Sequence of chain 1.D:
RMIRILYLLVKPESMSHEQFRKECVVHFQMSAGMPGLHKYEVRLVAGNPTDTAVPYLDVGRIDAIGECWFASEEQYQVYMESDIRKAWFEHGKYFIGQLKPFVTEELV

Binding-site contacts:
Ligand atom OAD contacts residue HIS35 of chain 1.D at 3.0 Å (h-bond).
Ligand atom OAH contacts residue HIS35 of chain 1.D at 3.4 Å (h-bond).
Ligand atom OAC contacts residue LEU17 of chain 1.D at 3.7 Å.
Ligand atom OAD contacts residue PHE97 of chain 1.D at 3.6 Å.
Ligand atom OAC contacts residue TYR48 of chain 1.D at 2.9 Å (h-bond).
Ligand atom CAG contacts residue PHE97 of chain 1.D at 3.4 Å (hydrophobic).
Ligand atom OAB contacts residue PHE97 of chain 1.D at 3.8 Å.
Ligand atom CAA contacts residue TYR15 of chain 1.D at 3.6 Å (hydrophobic).
Ligand atom OAD contacts residue ILE104 of chain 1.D at 4.5 Å.
Ligand atom CAG contacts residue TRP96 of chain 1.D at 3.9 Å (hydrophobic).
Ligand atom OAC contacts residue GLY74 of chain 1.D at 4.3 Å.
Ligand atom OAH contacts residue TYR48 of chain 1.D at 3.6 Å.
Ligand atom OAB contacts residue LEU107 of chain 1.D at 4.4 Å.
Ligand atom OAC contacts residue HIS35 of chain 1.D at 4.3 Å.
Ligand atom OAD contacts residue GLY100 of chain 1.D at 3.4 Å.
Ligand atom CAA contacts residue PHE97 of chain 1.D at 4.4 Å (hydrophobic).
Ligand atom CAE contacts residue LEU17 of chain 1.D at 4.4 Å (hydrophobic).
Ligand atom CAF contacts residue LEU107 of chain 1.D at 4.0 Å (hydrophobic).
Ligand atom CAA contacts residue TRP96 of chain 1.D at 4.0 Å (hydrophobic).
Ligand atom CAK contacts residue TRP96 of chain 1.D at 4.3 Å (hydrophobic).
Ligand atom CAA contacts residue TYR87 of chain 1.D at 3.9 Å (hydrophobic).
Ligand atom OAB contacts residue ILE104 of chain 1.D at 4.4 Å.
Ligand atom CAK contacts residue HIS35 of chain 1.D at 4.2 Å.
Ligand atom CAI contacts residue PHE97 of chain 1.D at 3.8 Å (hydrophobic).
Ligand atom CAJ contacts residue HIS35 of chain 1.D at 4.3 Å.
Ligand atom CAJ contacts residue ILE104 of chain 1.D at 4.0 Å (hydrophobic).
Ligand atom OAH contacts residue TRP96 of chain 1.D at 4.2 Å.
Ligand atom CAG contacts residue HIS35 of chain 1.D at 3.8 Å.
Ligand atom CAE contacts residue ILE104 of chain 1.D at 4.0 Å (hydrophobic).
Ligand atom OAC contacts residue ILE104 of chain 1.D at 4.0 Å.
Ligand atom CAJ contacts residue TYR48 of chain 1.D at 3.7 Å (hydrophobic).
Ligand atom CAA contacts residue CYS76 of chain 1.D at 3.4 Å (hydrophobic).
Ligand atom OAD contacts residue TRP96 of chain 1.D at 3.7 Å.
Ligand atom CAI contacts residue GLY100 of chain 1.D at 4.3 Å.
Ligand atom CAJ contacts residue TYR15 of chain 1.D at 4.4 Å (hydrophobic).
Ligand atom CAE contacts residue LEU107 of chain 1.D at 3.9 Å (hydrophobic).
Ligand atom CAI contacts residue HIS35 of chain 1.D at 3.7 Å.
Ligand atom CAE contacts residue TYR15 of chain 1.D at 3.7 Å (hydrophobic).
Ligand atom CAF contacts residue TYR15 of chain 1.D at 3.9 Å (hydrophobic).

This protein binds this small molecule.
Small molecule (SMILES): C[C@]1(CC(=O)O)C=CC(=O)O1